This small molecule binds to this protein.
Small molecule (SMILES): O=c1[nH]cnc2cnccc12

Sequence of chain 1.D:
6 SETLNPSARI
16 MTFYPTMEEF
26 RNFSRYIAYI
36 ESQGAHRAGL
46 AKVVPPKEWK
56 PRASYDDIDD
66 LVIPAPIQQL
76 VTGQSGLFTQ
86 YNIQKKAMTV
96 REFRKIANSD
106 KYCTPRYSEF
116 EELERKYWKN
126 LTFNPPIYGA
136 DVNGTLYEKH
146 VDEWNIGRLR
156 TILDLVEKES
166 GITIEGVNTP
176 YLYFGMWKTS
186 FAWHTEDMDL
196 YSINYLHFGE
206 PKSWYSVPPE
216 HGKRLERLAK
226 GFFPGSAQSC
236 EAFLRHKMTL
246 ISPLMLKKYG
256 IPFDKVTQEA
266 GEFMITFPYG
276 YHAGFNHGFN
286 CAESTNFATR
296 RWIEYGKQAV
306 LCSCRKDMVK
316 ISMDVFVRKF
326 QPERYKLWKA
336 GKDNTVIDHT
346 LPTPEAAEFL

Binding-site contacts:
Ligand atom C6 contacts residue PHE186 of chain 1.D at 3.8 Å (hydrophobic).
Ligand atom N2 contacts residue EDO1 of chain 1.KB at 4.0 Å.
Ligand atom C4 contacts residue ZN1 of chain 1.YA at 3.1 Å.
Ligand atom N3 contacts residue HIS277 of chain 1.D at 3.3 Å (h-bond).
Ligand atom O contacts residue PHE186 of chain 1.D at 3.9 Å.
Ligand atom C4 contacts residue PHE186 of chain 1.D at 3.8 Å (hydrophobic).
Ligand atom C2 contacts residue PHE186 of chain 1.D at 3.6 Å (hydrophobic).
Ligand atom O contacts residue TYR133 of chain 1.D at 3.3 Å (h-bond).
Ligand atom N3 contacts residue PHE186 of chain 1.D at 3.9 Å.
Ligand atom C2 contacts residue LYS242 of chain 1.D at 3.8 Å.
Ligand atom C2 contacts residue TYR178 of chain 1.D at 3.4 Å (hydrophobic).
Ligand atom C3 contacts residue PHE186 of chain 1.D at 3.6 Å (hydrophobic).
Ligand atom N2 contacts residue TYR178 of chain 1.D at 3.8 Å.
Ligand atom N1 contacts residue TYR133 of chain 1.D at 2.6 Å (h-bond).
Ligand atom O contacts residue ASN199 of chain 1.D at 3.7 Å.
Ligand atom C2 contacts residue TYR133 of chain 1.D at 3.6 Å (hydrophobic).
Ligand atom C4 contacts residue LYS242 of chain 1.D at 3.7 Å.
Ligand atom C6 contacts residue ASN199 of chain 1.D at 3.5 Å.
Ligand atom N1 contacts residue PHE186 of chain 1.D at 3.9 Å.
Ligand atom C2 contacts residue EDO1 of chain 1.KB at 3.8 Å.
Ligand atom N3 contacts residue ZN1 of chain 1.YA at 2.2 Å.
Ligand atom C5 contacts residue TRP209 of chain 1.D at 3.5 Å (hydrophobic).
Ligand atom N3 contacts residue HIS189 of chain 1.D at 3.3 Å (h-bond).
Ligand atom C7 contacts residue ASN199 of chain 1.D at 4.1 Å.
Ligand atom C1 contacts residue TYR133 of chain 1.D at 3.4 Å (hydrophobic).
Ligand atom C6 contacts residue TRP209 of chain 1.D at 3.6 Å (hydrophobic).
Ligand atom N2 contacts residue PHE186 of chain 1.D at 3.4 Å.
Ligand atom C5 contacts residue ASN199 of chain 1.D at 4.2 Å.
Ligand atom N2 contacts residue LYS242 of chain 1.D at 2.9 Å (salt-bridge).
Ligand atom C5 contacts residue PHE186 of chain 1.D at 3.8 Å (hydrophobic).
Ligand atom C4 contacts residue HIS189 of chain 1.D at 3.3 Å.
Ligand atom C7 contacts residue PHE186 of chain 1.D at 3.6 Å (hydrophobic).
Ligand atom O contacts residue LYS207 of chain 1.D at 2.7 Å (salt-bridge).
Ligand atom C1 contacts residue PHE186 of chain 1.D at 3.6 Å (hydrophobic).
Ligand atom C1 contacts residue ASN199 of chain 1.D at 4.2 Å.
Ligand atom C3 contacts residue LYS242 of chain 1.D at 3.7 Å.
Ligand atom N1 contacts residue TYR178 of chain 1.D at 3.5 Å.
Ligand atom C5 contacts residue ZN1 of chain 1.YA at 3.2 Å.
Ligand atom C5 contacts residue HIS277 of chain 1.D at 3.7 Å.
Ligand atom C1 contacts residue LYS207 of chain 1.D at 3.8 Å.